Sequence of chain 1.D:
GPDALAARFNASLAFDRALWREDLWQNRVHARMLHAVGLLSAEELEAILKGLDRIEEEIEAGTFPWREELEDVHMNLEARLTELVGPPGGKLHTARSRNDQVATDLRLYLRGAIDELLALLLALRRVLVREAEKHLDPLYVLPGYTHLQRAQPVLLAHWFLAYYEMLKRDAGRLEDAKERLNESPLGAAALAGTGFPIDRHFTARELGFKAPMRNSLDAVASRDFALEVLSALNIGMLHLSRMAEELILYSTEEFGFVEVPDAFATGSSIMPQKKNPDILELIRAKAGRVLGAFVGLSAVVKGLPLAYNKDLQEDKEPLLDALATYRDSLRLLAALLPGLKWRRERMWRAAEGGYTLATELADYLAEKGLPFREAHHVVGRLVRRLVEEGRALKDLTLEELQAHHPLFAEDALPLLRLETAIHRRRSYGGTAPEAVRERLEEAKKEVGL

Binding-site contacts:
Ligand atom O contacts residue GLN325 of chain 1.C at 3.9 Å.
Ligand atom CA contacts residue TYR320 of chain 1.C at 3.7 Å (hydrophobic).
Ligand atom CD contacts residue ARG110 of chain 1.C at 3.4 Å.
Ligand atom C contacts residue TYR320 of chain 1.C at 3.9 Å (hydrophobic).
Ligand atom CD contacts residue TYR320 of chain 1.C at 3.8 Å (hydrophobic).
Ligand atom CG contacts residue TYR320 of chain 1.C at 3.6 Å (hydrophobic).
Ligand atom CG contacts residue ASP84 of chain 1.C at 4.4 Å.
Ligand atom CZ contacts residue ASN111 of chain 1.C at 3.4 Å.
Ligand atom OXT contacts residue VAL114 of chain 1.C at 4.3 Å.
Ligand atom NH2 contacts residue TYR320 of chain 1.C at 4.1 Å.
Ligand atom OXT contacts residue GLN325 of chain 1.C at 3.1 Å.
Ligand atom N contacts residue HIS86 of chain 1.C at 4.2 Å.
Ligand atom CD contacts residue ASN111 of chain 1.C at 3.5 Å.
Ligand atom NH1 contacts residue SER109 of chain 1.C at 4.5 Å.
Ligand atom O contacts residue LYS328 of chain 1.C at 2.6 Å (salt-bridge).
Ligand atom NE contacts residue ASN111 of chain 1.C at 3.8 Å.
Ligand atom NE contacts residue ARG110 of chain 1.C at 4.4 Å.
Ligand atom NH1 contacts residue ARG110 of chain 1.C at 4.3 Å.
Ligand atom OXT contacts residue LEU324 of chain 1.C at 4.0 Å.
Ligand atom CB contacts residue TYR320 of chain 1.C at 3.0 Å (hydrophobic).
Ligand atom CB contacts residue VAL114 of chain 1.C at 4.4 Å (hydrophobic).
Ligand atom NH1 contacts residue ASN111 of chain 1.C at 2.4 Å (h-bond).
Ligand atom OXT contacts residue TYR320 of chain 1.C at 3.3 Å (h-bond).
Ligand atom CZ contacts residue TYR320 of chain 1.C at 3.8 Å (hydrophobic).
Ligand atom CG contacts residue ARG110 of chain 1.C at 4.1 Å.
Ligand atom NH2 contacts residue HIS159 of chain 1.D at 3.2 Å.
Ligand atom C contacts residue LYS328 of chain 1.C at 3.5 Å.
Ligand atom N contacts residue SER24 of chain 1.C at 3.9 Å.
Ligand atom NE contacts residue TYR320 of chain 1.C at 3.7 Å.
Ligand atom C contacts residue GLN325 of chain 1.C at 3.5 Å.
Ligand atom NH1 contacts residue TYR320 of chain 1.C at 4.1 Å.
Ligand atom N contacts residue ASP84 of chain 1.C at 3.6 Å.
Ligand atom CA contacts residue GLN325 of chain 1.C at 3.3 Å.
Ligand atom N contacts residue GLN325 of chain 1.C at 3.7 Å.
Ligand atom N contacts residue ASP28 of chain 1.C at 4.4 Å.
Ligand atom OXT contacts residue LYS328 of chain 1.C at 3.6 Å (salt-bridge).
Ligand atom CZ contacts residue HIS159 of chain 1.D at 4.2 Å.
Ligand atom O contacts residue VAL114 of chain 1.C at 3.1 Å.
Ligand atom N contacts residue VAL114 of chain 1.C at 4.4 Å.
Ligand atom C contacts residue VAL114 of chain 1.C at 3.8 Å (hydrophobic).

A protein and the small-molecule ligand that binds it are described below.
Small molecule (SMILES): NC(=[NH2+])NCCC[C@H](N)C(=O)O

Sequence of chain 1.C:
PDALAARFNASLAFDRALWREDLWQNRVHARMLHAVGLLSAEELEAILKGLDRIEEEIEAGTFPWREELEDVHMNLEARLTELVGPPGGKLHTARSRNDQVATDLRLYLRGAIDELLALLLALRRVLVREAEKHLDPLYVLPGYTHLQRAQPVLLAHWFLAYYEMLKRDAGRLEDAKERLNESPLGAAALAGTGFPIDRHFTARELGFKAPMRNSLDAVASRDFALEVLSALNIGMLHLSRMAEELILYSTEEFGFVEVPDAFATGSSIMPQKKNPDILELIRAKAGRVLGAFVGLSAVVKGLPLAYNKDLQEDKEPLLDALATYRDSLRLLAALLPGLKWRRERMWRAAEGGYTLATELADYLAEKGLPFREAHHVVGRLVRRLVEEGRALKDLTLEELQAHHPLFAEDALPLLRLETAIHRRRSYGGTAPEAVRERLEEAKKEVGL